Binding-site contacts:
Ligand atom C28 contacts residue ALA200 of chain 1.B at 3.7 Å (hydrophobic).
Ligand atom C4 contacts residue GLU94 of chain 1.B at 3.7 Å.
Ligand atom C29 contacts residue ALA200 of chain 1.B at 3.8 Å (hydrophobic).
Ligand atom C27 contacts residue GLY230 of chain 1.B at 3.4 Å.
Ligand atom C29 contacts residue TRP227 of chain 1.B at 3.4 Å (hydrophobic).
Ligand atom C17 contacts residue SER226 of chain 1.B at 3.7 Å.
Ligand atom C16 contacts residue SER226 of chain 1.B at 3.6 Å.
Ligand atom C1 contacts residue TRP227 of chain 1.B at 3.5 Å (hydrophobic).
Ligand atom CL3 contacts residue GLY238 of chain 1.B at 3.7 Å.
Ligand atom C27 contacts residue ALA200 of chain 1.B at 3.6 Å (hydrophobic).
Ligand atom N32 contacts residue GLY230 of chain 1.B at 3.1 Å (h-bond).
Ligand atom N19 contacts residue SER226 of chain 1.B at 3.0 Å (h-bond).
Ligand atom C6 contacts residue ILE179 of chain 1.B at 3.8 Å (hydrophobic).
Ligand atom C26 contacts residue GLY230 of chain 1.B at 3.5 Å.
Ligand atom N9 contacts residue GLY228 of chain 1.B at 3.0 Å (h-bond).
Ligand atom C31 contacts residue TRP227 of chain 1.B at 3.6 Å (hydrophobic).
Ligand atom N19 contacts residue SER205 of chain 1.B at 3.3 Å (h-bond).
Ligand atom CL3 contacts residue PHE239 of chain 1.B at 3.5 Å.
Ligand atom C20 contacts residue GOL1 of chain 1.G at 3.6 Å.
Ligand atom C31 contacts residue VAL225 of chain 1.B at 3.5 Å (hydrophobic).
Ligand atom O14 contacts residue GLU229 of chain 1.B at 3.2 Å.
Ligand atom C27 contacts residue GLY228 of chain 1.B at 3.6 Å.
Ligand atom C21 contacts residue TRP50 of chain 1.B at 3.7 Å (hydrophobic).
Ligand atom C11 contacts residue TRP227 of chain 1.B at 3.7 Å (hydrophobic).
Ligand atom C26 contacts residue GLU202 of chain 1.B at 3.7 Å.
Ligand atom CL3 contacts residue TRP227 of chain 1.B at 3.4 Å.
Ligand atom C30 contacts residue GLU94 of chain 1.B at 3.5 Å.
Ligand atom O15 contacts residue TRP227 of chain 1.B at 3.3 Å.
Ligand atom C28 contacts residue TRP227 of chain 1.B at 3.7 Å (hydrophobic).
Ligand atom O15 contacts residue GLY228 of chain 1.B at 3.0 Å (h-bond).
Ligand atom N32 contacts residue GLY228 of chain 1.B at 2.9 Å (h-bond).
Ligand atom C28 contacts residue ASP199 of chain 1.B at 3.7 Å.
Ligand atom C28 contacts residue GLY228 of chain 1.B at 3.7 Å.
Ligand atom C20 contacts residue SER205 of chain 1.B at 3.3 Å.
Ligand atom C22 contacts residue TRP50 of chain 1.B at 3.6 Å (hydrophobic).
Ligand atom C26 contacts residue CYS231 of chain 1.B at 3.8 Å (hydrophobic).
Ligand atom O14 contacts residue GLY228 of chain 1.B at 3.5 Å (h-bond).
Ligand atom C21 contacts residue HIS43 of chain 1.B at 3.5 Å.
Ligand atom CL3 contacts residue VAL225 of chain 1.B at 3.8 Å.
Ligand atom C22 contacts residue TYR47 of chain 1.B at 3.7 Å (hydrophobic).

The protein below binds the small molecule below.
Small molecule (SMILES): NCc1ccc(Cl)cc1CNC(=O)[C@@H]1CCCN1C(=O)CNS(=O)(=O)Cc1ccccc1

Sequence of chain 1.B:
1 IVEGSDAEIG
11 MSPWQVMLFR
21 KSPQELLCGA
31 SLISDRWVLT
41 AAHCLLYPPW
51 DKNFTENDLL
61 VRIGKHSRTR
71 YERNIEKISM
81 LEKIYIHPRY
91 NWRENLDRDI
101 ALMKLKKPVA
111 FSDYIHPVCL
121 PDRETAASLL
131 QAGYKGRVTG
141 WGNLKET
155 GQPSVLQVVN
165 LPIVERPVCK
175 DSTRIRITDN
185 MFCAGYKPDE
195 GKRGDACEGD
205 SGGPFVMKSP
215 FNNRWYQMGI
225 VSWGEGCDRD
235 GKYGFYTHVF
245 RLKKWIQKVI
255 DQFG